This protein binds this small molecule.
Small molecule (SMILES): CN1CCC[C@H]1c1cccnc1

Sequence of chain 1.C:
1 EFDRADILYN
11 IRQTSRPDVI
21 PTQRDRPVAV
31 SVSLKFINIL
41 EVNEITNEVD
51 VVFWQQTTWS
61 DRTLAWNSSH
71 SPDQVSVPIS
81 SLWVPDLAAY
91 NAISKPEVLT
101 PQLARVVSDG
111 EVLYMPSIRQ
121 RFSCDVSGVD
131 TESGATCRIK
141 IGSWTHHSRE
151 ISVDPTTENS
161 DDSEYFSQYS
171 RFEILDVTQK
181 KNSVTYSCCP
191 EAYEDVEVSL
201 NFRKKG

Sequence of chain 1.D:
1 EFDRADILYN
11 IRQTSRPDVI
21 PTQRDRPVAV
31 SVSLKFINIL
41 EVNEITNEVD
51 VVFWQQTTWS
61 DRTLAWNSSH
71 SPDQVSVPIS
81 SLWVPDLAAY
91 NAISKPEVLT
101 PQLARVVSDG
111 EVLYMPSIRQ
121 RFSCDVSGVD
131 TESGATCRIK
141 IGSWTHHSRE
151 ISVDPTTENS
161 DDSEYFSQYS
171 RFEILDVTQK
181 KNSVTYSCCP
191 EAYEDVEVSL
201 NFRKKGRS

Binding-site contacts:
Ligand atom C8 contacts residue TRP144 of chain 1.C at 3.6 Å (hydrophobic).
Ligand atom C4 contacts residue CYS189 of chain 1.C at 4.1 Å (hydrophobic).
Ligand atom C2 contacts residue CYS188 of chain 1.C at 4.4 Å (hydrophobic).
Ligand atom C1 contacts residue MET115 of chain 1.D at 3.8 Å (hydrophobic).
Ligand atom C4 contacts residue LEU113 of chain 1.D at 3.8 Å (hydrophobic).
Ligand atom C3 contacts residue TYR193 of chain 1.C at 3.6 Å (hydrophobic).
Ligand atom C5 contacts residue THR145 of chain 1.C at 4.1 Å.
Ligand atom C4 contacts residue TRP144 of chain 1.C at 4.4 Å (hydrophobic).
Ligand atom C4 contacts residue ARG105 of chain 1.D at 4.3 Å.
Ligand atom C2 contacts residue MET115 of chain 1.D at 4.0 Å (hydrophobic).
Ligand atom C9 contacts residue TYR90 of chain 1.C at 3.5 Å (hydrophobic).
Ligand atom C7 contacts residue TRP54 of chain 1.D at 4.4 Å (hydrophobic).
Ligand atom C3 contacts residue MET115 of chain 1.D at 4.4 Å (hydrophobic).
Ligand atom C6 contacts residue MET115 of chain 1.D at 4.4 Å (hydrophobic).
Ligand atom N2 contacts residue TYR90 of chain 1.C at 3.9 Å.
Ligand atom N1 contacts residue THR145 of chain 1.C at 4.0 Å.
Ligand atom C7 contacts residue MET115 of chain 1.D at 3.7 Å (hydrophobic).
Ligand atom C6 contacts residue TRP144 of chain 1.C at 3.5 Å (hydrophobic).
Ligand atom C5 contacts residue LEU113 of chain 1.D at 4.0 Å (hydrophobic).
Ligand atom C3 contacts residue CYS188 of chain 1.C at 4.1 Å (hydrophobic).
Ligand atom C2 contacts residue TRP144 of chain 1.C at 3.3 Å (hydrophobic).
Ligand atom C10 contacts residue TYR186 of chain 1.C at 4.1 Å (hydrophobic).
Ligand atom C3 contacts residue TRP144 of chain 1.C at 3.8 Å (hydrophobic).
Ligand atom N1 contacts residue TRP144 of chain 1.C at 4.0 Å.
Ligand atom N1 contacts residue MET115 of chain 1.D at 3.8 Å.
Ligand atom C4 contacts residue TYR193 of chain 1.C at 4.0 Å (hydrophobic).
Ligand atom C8 contacts residue TRP54 of chain 1.D at 3.6 Å (hydrophobic).
Ligand atom C3 contacts residue CYS189 of chain 1.C at 3.6 Å (hydrophobic).
Ligand atom C1 contacts residue TRP144 of chain 1.C at 3.4 Å (hydrophobic).
Ligand atom C10 contacts residue TYR193 of chain 1.C at 3.5 Å (hydrophobic).
Ligand atom C10 contacts residue TRP144 of chain 1.C at 3.0 Å (hydrophobic).
Ligand atom C4 contacts residue THR145 of chain 1.C at 4.4 Å.
Ligand atom C6 contacts residue CYS188 of chain 1.C at 4.0 Å (hydrophobic).
Ligand atom C5 contacts residue ARG105 of chain 1.D at 4.1 Å.
Ligand atom N2 contacts residue TRP144 of chain 1.C at 2.7 Å (h-bond).
Ligand atom C7 contacts residue CYS188 of chain 1.C at 3.9 Å (hydrophobic).
Ligand atom C10 contacts residue SER143 of chain 1.C at 4.2 Å.
Ligand atom C10 contacts residue TYR90 of chain 1.C at 3.3 Å (hydrophobic).
Ligand atom C9 contacts residue TRP144 of chain 1.C at 3.5 Å (hydrophobic).
Ligand atom C3 contacts residue LEU113 of chain 1.D at 4.4 Å (hydrophobic).